The protein below binds the small molecule below.
Small molecule (SMILES): NCCCC[C@H](NC(=O)c1ccc(-c2cccnc2)cc1)C(N)=O

Sequence of chain 1.A:
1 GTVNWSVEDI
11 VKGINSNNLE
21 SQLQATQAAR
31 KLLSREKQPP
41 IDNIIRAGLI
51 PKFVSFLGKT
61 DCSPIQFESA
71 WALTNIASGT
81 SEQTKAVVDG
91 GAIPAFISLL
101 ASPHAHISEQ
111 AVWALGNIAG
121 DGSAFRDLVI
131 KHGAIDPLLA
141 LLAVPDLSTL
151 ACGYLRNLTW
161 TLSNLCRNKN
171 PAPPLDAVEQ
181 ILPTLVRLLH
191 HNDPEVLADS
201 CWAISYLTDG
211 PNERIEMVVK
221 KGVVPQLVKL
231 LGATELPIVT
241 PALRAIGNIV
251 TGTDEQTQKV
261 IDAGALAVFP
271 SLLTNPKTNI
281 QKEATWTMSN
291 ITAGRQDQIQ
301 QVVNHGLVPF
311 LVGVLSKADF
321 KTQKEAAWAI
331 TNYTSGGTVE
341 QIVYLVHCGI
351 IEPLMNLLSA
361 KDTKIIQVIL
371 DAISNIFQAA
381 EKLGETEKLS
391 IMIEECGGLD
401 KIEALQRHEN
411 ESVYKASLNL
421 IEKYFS

Binding-site contacts:
Ligand atom CAI contacts residue ASN290 of chain 1.A at 3.4 Å.
Ligand atom NAD contacts residue SER289 of chain 1.A at 4.0 Å.
Ligand atom CE contacts residue ASN332 of chain 1.A at 4.0 Å.
Ligand atom CAE contacts residue SER289 of chain 1.A at 3.4 Å.
Ligand atom CAG contacts residue ASN332 of chain 1.A at 4.2 Å.
Ligand atom CAL contacts residue TRP328 of chain 1.A at 3.6 Å (hydrophobic).
Ligand atom CD contacts residue ALA293 of chain 1.A at 3.3 Å (hydrophobic).
Ligand atom CAI contacts residue ALA293 of chain 1.A at 4.2 Å (hydrophobic).
Ligand atom CAI contacts residue ASN332 of chain 1.A at 3.4 Å.
Ligand atom CG contacts residue ASN332 of chain 1.A at 4.0 Å.
Ligand atom CAH contacts residue ASN332 of chain 1.A at 3.7 Å.
Ligand atom CE contacts residue GLY336 of chain 1.A at 4.1 Å.
Ligand atom CAA contacts residue TRP328 of chain 1.A at 3.5 Å (hydrophobic).
Ligand atom CAK contacts residue TRP328 of chain 1.A at 4.1 Å (hydrophobic).
Ligand atom CAK contacts residue ASN332 of chain 1.A at 4.1 Å.
Ligand atom CAG contacts residue TRP328 of chain 1.A at 4.1 Å (hydrophobic).
Ligand atom NZ contacts residue ALA293 of chain 1.A at 3.2 Å (h-bond).
Ligand atom CAB contacts residue TRP328 of chain 1.A at 3.3 Å (hydrophobic).
Ligand atom CAC contacts residue TRP328 of chain 1.A at 3.3 Å (hydrophobic).
Ligand atom NZ contacts residue GLY336 of chain 1.A at 3.9 Å.
Ligand atom CAM contacts residue ASN332 of chain 1.A at 4.2 Å.
Ligand atom CAE contacts residue TRP286 of chain 1.A at 4.2 Å (hydrophobic).
Ligand atom CE contacts residue ALA293 of chain 1.A at 3.8 Å (hydrophobic).
Ligand atom CAE contacts residue TRP328 of chain 1.A at 3.7 Å (hydrophobic).
Ligand atom NAD contacts residue TRP328 of chain 1.A at 3.6 Å.
Ligand atom CAH contacts residue ASN290 of chain 1.A at 3.4 Å.
Ligand atom NAD contacts residue GLU325 of chain 1.A at 2.7 Å (salt-bridge).
Ligand atom CAJ contacts residue ASN332 of chain 1.A at 3.6 Å.
Ligand atom NAD contacts residue TRP286 of chain 1.A at 4.0 Å.
Ligand atom CD contacts residue SER335 of chain 1.A at 4.2 Å.
Ligand atom CE contacts residue SER335 of chain 1.A at 3.2 Å.
Ligand atom CAE contacts residue GLU325 of chain 1.A at 3.6 Å.
Ligand atom OAX contacts residue ALA293 of chain 1.A at 3.2 Å.
Ligand atom NZ contacts residue GLY294 of chain 1.A at 4.1 Å.
Ligand atom CAI contacts residue SER289 of chain 1.A at 4.3 Å.
Ligand atom CAH contacts residue SER289 of chain 1.A at 3.9 Å.
Ligand atom CAF contacts residue TRP328 of chain 1.A at 3.7 Å (hydrophobic).
Ligand atom CAC contacts residue GLU325 of chain 1.A at 3.3 Å.
Ligand atom CAM contacts residue ALA293 of chain 1.A at 3.7 Å (hydrophobic).
Ligand atom CG contacts residue SER335 of chain 1.A at 4.0 Å.